Binding-site contacts:
Ligand atom CAJ contacts residue LEU593 of chain 1.A at 4.0 Å (hydrophobic).
Ligand atom CAS contacts residue VAL588 of chain 1.A at 4.3 Å (hydrophobic).
Ligand atom CAR contacts residue PHE711 of chain 1.A at 4.2 Å (hydrophobic).
Ligand atom CAZ contacts residue VAL495 of chain 1.A at 4.2 Å (hydrophobic).
Ligand atom CAE contacts residue LEU592 of chain 1.A at 4.0 Å (hydrophobic).
Ligand atom CAX contacts residue TRP481 of chain 1.A at 3.6 Å (hydrophobic).
Ligand atom CAT contacts residue MET585 of chain 1.A at 4.0 Å (hydrophobic).
Ligand atom OAF contacts residue ASN714 of chain 1.A at 4.1 Å.
Ligand atom OAG contacts residue PHE584 of chain 1.A at 3.0 Å.
Ligand atom OAG contacts residue MET585 of chain 1.A at 4.4 Å.
Ligand atom CAD contacts residue PHE711 of chain 1.A at 4.2 Å (hydrophobic).
Ligand atom OAF contacts residue TRP481 of chain 1.A at 2.4 Å (h-bond).
Ligand atom CAO contacts residue VAL589 of chain 1.A at 4.1 Å (hydrophobic).
Ligand atom CAV contacts residue ILE491 of chain 1.A at 3.9 Å (hydrophobic).
Ligand atom CAL contacts residue PHE584 of chain 1.A at 4.2 Å (hydrophobic).
Ligand atom OAW contacts residue ILE491 of chain 1.A at 4.3 Å.
Ligand atom CAS contacts residue LEU592 of chain 1.A at 4.2 Å (hydrophobic).
Ligand atom CAL contacts residue ASN714 of chain 1.A at 2.8 Å.
Ligand atom CAR contacts residue VAL588 of chain 1.A at 4.1 Å (hydrophobic).
Ligand atom CAM contacts residue ILE491 of chain 1.A at 3.8 Å (hydrophobic).
Ligand atom CBF contacts residue MET585 of chain 1.A at 4.3 Å (hydrophobic).
Ligand atom CBF contacts residue VAL495 of chain 1.A at 4.5 Å (hydrophobic).
Ligand atom CAI contacts residue ILE491 of chain 1.A at 4.4 Å (hydrophobic).
Ligand atom CAU contacts residue VAL589 of chain 1.A at 3.2 Å (hydrophobic).
Ligand atom CAL contacts residue VAL713 of chain 1.A at 4.3 Å (hydrophobic).
Ligand atom CAM contacts residue ASN714 of chain 1.A at 4.1 Å.
Ligand atom CAL contacts residue TRP481 of chain 1.A at 4.4 Å (hydrophobic).
Ligand atom CBC contacts residue ILE491 of chain 1.A at 4.1 Å (hydrophobic).
Ligand atom OAH contacts residue ASN714 of chain 1.A at 3.6 Å.
Ligand atom OAH contacts residue ILE491 of chain 1.A at 3.8 Å.
Ligand atom CAI contacts residue VAL495 of chain 1.A at 3.6 Å (hydrophobic).
Ligand atom CAJ contacts residue VAL589 of chain 1.A at 4.3 Å (hydrophobic).
Ligand atom CAD contacts residue VAL588 of chain 1.A at 4.1 Å (hydrophobic).
Ligand atom CAK contacts residue VAL495 of chain 1.A at 3.6 Å (hydrophobic).
Ligand atom CAX contacts residue ASN714 of chain 1.A at 3.4 Å.
Ligand atom CAY contacts residue PHE584 of chain 1.A at 3.8 Å (hydrophobic).
Ligand atom CAL contacts residue ILE491 of chain 1.A at 4.5 Å (hydrophobic).
Ligand atom CAS contacts residue VAL589 of chain 1.A at 3.4 Å (hydrophobic).
Ligand atom CAT contacts residue VAL588 of chain 1.A at 3.9 Å (hydrophobic).
Ligand atom CBF contacts residue VAL589 of chain 1.A at 4.5 Å (hydrophobic).

This protein binds this small molecule.
Small molecule (SMILES): CC(C)CCC[C@@H](C)[C@H]1CC[C@H]2[C@@H]3CC=C4C[C@@H](OC(=O)CCC(=O)O)CC[C@]4(C)[C@H]3CC[C@]12C

Sequence of chain 1.A:
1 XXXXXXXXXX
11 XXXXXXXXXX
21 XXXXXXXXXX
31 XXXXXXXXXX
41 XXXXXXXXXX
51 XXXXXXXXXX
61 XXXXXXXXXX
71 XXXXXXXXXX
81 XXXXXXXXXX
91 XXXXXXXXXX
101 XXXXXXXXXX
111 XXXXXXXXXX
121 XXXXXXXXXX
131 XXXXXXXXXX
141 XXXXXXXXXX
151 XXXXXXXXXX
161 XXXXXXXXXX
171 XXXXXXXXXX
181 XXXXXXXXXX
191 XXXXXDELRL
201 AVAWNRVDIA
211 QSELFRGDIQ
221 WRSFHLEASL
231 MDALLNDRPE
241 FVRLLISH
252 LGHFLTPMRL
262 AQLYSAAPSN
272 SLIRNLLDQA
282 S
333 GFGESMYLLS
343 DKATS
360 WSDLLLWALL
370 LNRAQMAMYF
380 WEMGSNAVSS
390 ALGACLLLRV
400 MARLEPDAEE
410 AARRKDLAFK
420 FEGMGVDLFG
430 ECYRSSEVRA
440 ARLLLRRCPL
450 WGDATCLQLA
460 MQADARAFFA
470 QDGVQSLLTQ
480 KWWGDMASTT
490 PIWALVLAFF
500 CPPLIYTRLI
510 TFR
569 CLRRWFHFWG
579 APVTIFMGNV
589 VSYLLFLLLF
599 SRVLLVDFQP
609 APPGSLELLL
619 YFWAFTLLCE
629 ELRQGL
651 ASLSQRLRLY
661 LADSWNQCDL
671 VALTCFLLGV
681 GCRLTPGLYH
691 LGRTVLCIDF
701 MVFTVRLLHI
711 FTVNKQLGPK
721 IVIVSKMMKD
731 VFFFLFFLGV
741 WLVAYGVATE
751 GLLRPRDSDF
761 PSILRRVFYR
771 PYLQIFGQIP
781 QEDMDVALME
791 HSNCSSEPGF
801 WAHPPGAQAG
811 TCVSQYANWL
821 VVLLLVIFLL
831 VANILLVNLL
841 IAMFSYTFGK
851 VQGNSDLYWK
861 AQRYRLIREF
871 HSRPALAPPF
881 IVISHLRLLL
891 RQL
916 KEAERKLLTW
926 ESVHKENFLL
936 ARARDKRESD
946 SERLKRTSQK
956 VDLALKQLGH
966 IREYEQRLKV